Sequence of chain 1.B:
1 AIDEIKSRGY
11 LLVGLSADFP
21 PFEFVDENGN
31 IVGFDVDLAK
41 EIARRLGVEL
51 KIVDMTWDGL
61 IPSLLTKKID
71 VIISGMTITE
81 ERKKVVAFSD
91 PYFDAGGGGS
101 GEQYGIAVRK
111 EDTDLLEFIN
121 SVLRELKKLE

This protein binds this small molecule.
Small molecule (SMILES): NC(=[NH2+])NCCC[C@H](N)C(=O)O

Binding-site contacts:
Ligand atom NH2 contacts residue PHE19 of chain 1.B at 3.7 Å.
Ligand atom NH2 contacts residue ASP18 of chain 1.B at 2.8 Å (salt-bridge).
Ligand atom NH1 contacts residue PHE19 of chain 1.B at 3.3 Å.
Ligand atom NE contacts residue PHE19 of chain 1.B at 3.5 Å.
Ligand atom OXT contacts residue GLY75 of chain 1.B at 3.7 Å.
Ligand atom CG contacts residue PHE19 of chain 1.B at 3.8 Å (hydrophobic).
Ligand atom CA contacts residue THR77 of chain 1.B at 3.6 Å.
Ligand atom CZ contacts residue PHE19 of chain 1.B at 3.4 Å (hydrophobic).
Ligand atom N contacts residue TYR104 of chain 1.B at 3.4 Å.
Ligand atom NE contacts residue SER74 of chain 1.B at 3.0 Å (h-bond).
Ligand atom CZ contacts residue TRP57 of chain 1.B at 3.4 Å (hydrophobic).
Ligand atom C contacts residue THR77 of chain 1.B at 3.6 Å.
Ligand atom CZ contacts residue SER74 of chain 1.B at 3.5 Å.
Ligand atom CG contacts residue GLY75 of chain 1.B at 3.0 Å.
Ligand atom CD contacts residue TRP57 of chain 1.B at 3.5 Å (hydrophobic).
Ligand atom O contacts residue TRP57 of chain 1.B at 3.7 Å.
Ligand atom NH2 contacts residue SER16 of chain 1.B at 3.9 Å.
Ligand atom NH1 contacts residue ASP18 of chain 1.B at 3.8 Å.
Ligand atom C contacts residue TRP57 of chain 1.B at 3.9 Å (hydrophobic).
Ligand atom OXT contacts residue ARG82 of chain 1.B at 2.7 Å (salt-bridge).
Ligand atom CG contacts residue TRP57 of chain 1.B at 3.8 Å (hydrophobic).
Ligand atom CZ contacts residue SER16 of chain 1.B at 3.8 Å.
Ligand atom CA contacts residue GLY75 of chain 1.B at 3.6 Å.
Ligand atom CD contacts residue PHE19 of chain 1.B at 4.0 Å (hydrophobic).
Ligand atom OXT contacts residue MET76 of chain 1.B at 3.5 Å.
Ligand atom N contacts residue THR77 of chain 1.B at 2.8 Å (h-bond).
Ligand atom O contacts residue ARG82 of chain 1.B at 3.1 Å (salt-bridge).
Ligand atom CB contacts residue GLY75 of chain 1.B at 3.9 Å.
Ligand atom CZ contacts residue ASP18 of chain 1.B at 3.7 Å.
Ligand atom NE contacts residue TRP57 of chain 1.B at 3.1 Å.
Ligand atom C contacts residue ARG82 of chain 1.B at 3.5 Å.
Ligand atom NH1 contacts residue SER16 of chain 1.B at 2.8 Å (h-bond).
Ligand atom NH1 contacts residue TRP57 of chain 1.B at 3.9 Å.
Ligand atom NH1 contacts residue SER74 of chain 1.B at 3.0 Å (h-bond).
Ligand atom OXT contacts residue THR77 of chain 1.B at 2.8 Å (h-bond).
Ligand atom NH1 contacts residue GLU23 of chain 1.B at 2.8 Å (salt-bridge).
Ligand atom N contacts residue GLY75 of chain 1.B at 2.7 Å (h-bond).
Ligand atom CZ contacts residue GLU23 of chain 1.B at 3.8 Å.
Ligand atom NH2 contacts residue TRP57 of chain 1.B at 3.6 Å.
Ligand atom OXT contacts residue TRP57 of chain 1.B at 3.8 Å.